Binding-site contacts:
Ligand atom O2 contacts residue ALA75 of chain 1.A at 3.1 Å (h-bond).
Ligand atom C3 contacts residue MET68 of chain 1.A at 3.3 Å (hydrophobic).
Ligand atom O1 contacts residue ARG61 of chain 1.A at 3.9 Å.
Ligand atom C1 contacts residue ILE50 of chain 1.A at 4.2 Å (hydrophobic).
Ligand atom C1 contacts residue ALA75 of chain 1.A at 3.1 Å (hydrophobic).
Ligand atom C2 contacts residue ARG61 of chain 1.A at 4.2 Å.
Ligand atom O2 contacts residue MET68 of chain 1.A at 3.2 Å.
Ligand atom O1 contacts residue SER64 of chain 1.A at 3.6 Å (h-bond).
Ligand atom C3 contacts residue ALA75 of chain 1.A at 4.0 Å (hydrophobic).
Ligand atom C2 contacts residue ALA75 of chain 1.A at 3.7 Å (hydrophobic).
Ligand atom C2 contacts residue SER64 of chain 1.A at 3.3 Å.
Ligand atom C3 contacts residue GLU77 of chain 4.A at 3.9 Å.
Ligand atom C1 contacts residue SER64 of chain 1.A at 3.2 Å.
Ligand atom O2 contacts residue SER64 of chain 1.A at 3.9 Å.
Ligand atom O1 contacts residue ALA75 of chain 1.A at 4.4 Å.
Ligand atom O1 contacts residue ILE50 of chain 1.A at 3.9 Å.
Ligand atom O1 contacts residue GLY60 of chain 1.A at 4.1 Å.
Ligand atom C2 contacts residue MET68 of chain 1.A at 4.0 Å (hydrophobic).

Sequence of chain 1.A:
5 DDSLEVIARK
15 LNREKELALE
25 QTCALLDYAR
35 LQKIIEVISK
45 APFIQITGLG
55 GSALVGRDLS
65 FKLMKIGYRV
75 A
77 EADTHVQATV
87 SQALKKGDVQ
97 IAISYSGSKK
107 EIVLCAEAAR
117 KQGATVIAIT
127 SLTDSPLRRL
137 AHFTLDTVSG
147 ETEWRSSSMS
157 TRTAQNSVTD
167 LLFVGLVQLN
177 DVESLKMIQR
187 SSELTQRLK

A small-molecule ligand and the protein it binds are described below.
Small molecule (SMILES): COCCO

Sequence of chain 4.A:
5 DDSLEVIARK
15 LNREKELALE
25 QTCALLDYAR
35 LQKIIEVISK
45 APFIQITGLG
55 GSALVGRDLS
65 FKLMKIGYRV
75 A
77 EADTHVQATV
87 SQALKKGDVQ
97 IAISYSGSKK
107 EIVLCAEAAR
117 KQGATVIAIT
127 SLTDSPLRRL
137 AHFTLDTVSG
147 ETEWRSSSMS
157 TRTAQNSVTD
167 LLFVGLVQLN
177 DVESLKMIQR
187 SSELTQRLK